The small molecule below binds the protein below.
Small molecule (SMILES): CC(=O)N[C@H]1[C@H](O[C@H]2[C@H](O)[C@@H](NC(C)=O)CO[C@@H]2CO)O[C@H](CO)[C@@H](O[C@@H]2O[C@H](CO[C@H]3O[C@H](CO)[C@@H](O)[C@H](O)[C@@H]3O)[C@@H](O)[C@H](O[C@H]3O[C@H](CO)[C@@H](O)[C@H](O)[C@@H]3O)[C@@H]2O)[C@@H]1O

Binding-site contacts:
Ligand atom O7 contacts residue CYS443 of chain 1.Q at 3.4 Å.
Ligand atom O5 contacts residue ASN271 of chain 1.Q at 2.3 Å (h-bond).
Ligand atom C3 contacts residue SER444 of chain 1.Q at 3.4 Å.
Ligand atom O7 contacts residue SER444 of chain 1.Q at 3.7 Å.
Ligand atom C8 contacts residue LEU270 of chain 1.Q at 3.8 Å (hydrophobic).
Ligand atom O3 contacts residue SER444 of chain 1.Q at 4.5 Å.
Ligand atom C1 contacts residue SER445 of chain 1.Q at 4.0 Å.
Ligand atom O5 contacts residue SER444 of chain 1.Q at 4.2 Å.
Ligand atom C7 contacts residue ASN271 of chain 1.Q at 3.3 Å.
Ligand atom O5 contacts residue GLU220 of chain 1.Q at 4.2 Å.
Ligand atom C3 contacts residue ASN271 of chain 1.Q at 3.8 Å.
Ligand atom C7 contacts residue CYS443 of chain 1.Q at 4.2 Å (hydrophobic).
Ligand atom O7 contacts residue ARG442 of chain 1.Q at 3.9 Å.
Ligand atom O6 contacts residue GLU220 of chain 1.Q at 4.1 Å.
Ligand atom O7 contacts residue ASN271 of chain 1.Q at 3.6 Å.
Ligand atom N2 contacts residue SER445 of chain 1.Q at 3.6 Å.
Ligand atom O4 contacts residue CYS443 of chain 1.Q at 4.5 Å.
Ligand atom O3 contacts residue CYS443 of chain 1.Q at 4.0 Å.
Ligand atom C6 contacts residue GLU220 of chain 1.Q at 3.4 Å.
Ligand atom O4 contacts residue SER444 of chain 1.Q at 3.5 Å (h-bond).
Ligand atom C8 contacts residue SER444 of chain 1.Q at 3.8 Å.
Ligand atom C4 contacts residue SER444 of chain 1.Q at 3.6 Å.
Ligand atom C1 contacts residue SER444 of chain 1.Q at 4.0 Å.
Ligand atom C7 contacts residue SER444 of chain 1.Q at 3.9 Å.
Ligand atom N2 contacts residue SER444 of chain 1.Q at 4.4 Å.
Ligand atom C4 contacts residue ASN271 of chain 1.Q at 4.2 Å.
Ligand atom C8 contacts residue ASN271 of chain 1.Q at 4.2 Å.
Ligand atom N2 contacts residue ASN271 of chain 1.Q at 2.8 Å (h-bond).
Ligand atom C1 contacts residue ASN271 of chain 1.Q at 1.4 Å.
Ligand atom C5 contacts residue GLU220 of chain 1.Q at 4.3 Å.
Ligand atom C2 contacts residue SER444 of chain 1.Q at 4.2 Å.
Ligand atom C2 contacts residue ASN271 of chain 1.Q at 2.4 Å.
Ligand atom C2 contacts residue SER445 of chain 1.Q at 4.2 Å.
Ligand atom O7 contacts residue PRO221 of chain 1.Q at 4.3 Å.
Ligand atom C8 contacts residue VAL263 of chain 1.Q at 3.9 Å (hydrophobic).
Ligand atom C5 contacts residue ASN271 of chain 1.Q at 3.7 Å.
Ligand atom C3 contacts residue SER445 of chain 1.Q at 4.4 Å.
Ligand atom O7 contacts residue VAL263 of chain 1.Q at 4.3 Å.
Ligand atom C5 contacts residue SER444 of chain 1.Q at 3.4 Å.
Ligand atom O6 contacts residue SER218 of chain 1.Q at 3.7 Å.

Sequence of chain 1.Q:
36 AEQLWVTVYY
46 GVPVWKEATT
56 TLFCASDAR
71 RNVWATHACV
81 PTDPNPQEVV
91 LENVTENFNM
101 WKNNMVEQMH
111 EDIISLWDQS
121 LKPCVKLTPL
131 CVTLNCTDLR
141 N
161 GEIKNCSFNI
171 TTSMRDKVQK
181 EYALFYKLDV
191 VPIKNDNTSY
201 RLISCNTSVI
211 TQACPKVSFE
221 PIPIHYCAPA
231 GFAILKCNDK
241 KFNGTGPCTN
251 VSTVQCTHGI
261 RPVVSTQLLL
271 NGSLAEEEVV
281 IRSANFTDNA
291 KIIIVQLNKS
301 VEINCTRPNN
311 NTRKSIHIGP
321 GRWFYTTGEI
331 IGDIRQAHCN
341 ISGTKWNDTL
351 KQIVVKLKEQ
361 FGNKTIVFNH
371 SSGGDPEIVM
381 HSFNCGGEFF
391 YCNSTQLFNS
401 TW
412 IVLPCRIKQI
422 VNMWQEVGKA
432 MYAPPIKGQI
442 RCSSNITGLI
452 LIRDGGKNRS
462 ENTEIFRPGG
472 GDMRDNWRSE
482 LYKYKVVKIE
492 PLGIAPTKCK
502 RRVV